A small-molecule ligand and the protein it binds are described below.
Small molecule (SMILES): O=C(COc1ccccc1P(=O)(O)O)NCCc1ccccc1

Sequence of chain 2.C:
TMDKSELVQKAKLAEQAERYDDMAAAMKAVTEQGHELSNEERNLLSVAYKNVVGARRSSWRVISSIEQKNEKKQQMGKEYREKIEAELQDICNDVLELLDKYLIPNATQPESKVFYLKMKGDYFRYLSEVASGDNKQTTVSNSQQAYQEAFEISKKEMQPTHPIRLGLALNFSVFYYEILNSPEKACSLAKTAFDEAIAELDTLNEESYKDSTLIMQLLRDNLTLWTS

Sequence of chain 2.D:
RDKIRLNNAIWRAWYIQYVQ

Binding-site contacts:
Ligand atom O01 contacts residue ARG57 of chain 2.C at 3.2 Å (salt-bridge).
Ligand atom O04 contacts residue ARG12 of chain 2.D at 3.0 Å (salt-bridge).
Ligand atom P02 contacts residue LYS50 of chain 2.C at 3.7 Å.
Ligand atom P02 contacts residue ARG128 of chain 2.C at 3.7 Å.
Ligand atom C23 contacts residue TYR129 of chain 2.C at 3.5 Å (hydrophobic).
Ligand atom C12 contacts residue LYS50 of chain 2.C at 3.9 Å.
Ligand atom C23 contacts residue LYS50 of chain 2.C at 3.6 Å.
Ligand atom O03 contacts residue ARG128 of chain 2.C at 2.9 Å (salt-bridge).
Ligand atom C23 contacts residue ARG57 of chain 2.C at 2.9 Å.
Ligand atom O19 contacts residue ASN8 of chain 2.D at 3.9 Å.
Ligand atom C17 contacts residue ILE4 of chain 2.D at 4.0 Å (hydrophobic).
Ligand atom O03 contacts residue LYS50 of chain 2.C at 2.6 Å (salt-bridge).
Ligand atom C11 contacts residue ASN8 of chain 2.D at 3.3 Å.
Ligand atom O03 contacts residue TYR129 of chain 2.C at 2.7 Å (h-bond).
Ligand atom P02 contacts residue ARG12 of chain 2.D at 3.9 Å.
Ligand atom O01 contacts residue ARG12 of chain 2.D at 2.9 Å (salt-bridge).
Ligand atom O07 contacts residue ARG12 of chain 2.D at 3.6 Å.
Ligand atom C05 contacts residue ARG57 of chain 2.C at 3.0 Å.
Ligand atom C22 contacts residue LYS50 of chain 2.C at 3.8 Å.
Ligand atom P02 contacts residue TYR129 of chain 2.C at 3.8 Å.
Ligand atom C22 contacts residue ARG57 of chain 2.C at 3.4 Å.
Ligand atom C09 contacts residue ASN8 of chain 2.D at 3.3 Å.
Ligand atom O01 contacts residue TYR129 of chain 2.C at 4.0 Å.
Ligand atom C13 contacts residue LEU173 of chain 2.C at 3.9 Å (hydrophobic).
Ligand atom C08 contacts residue ARG12 of chain 2.D at 3.0 Å.
Ligand atom O04 contacts residue LYS50 of chain 2.C at 4.0 Å.
Ligand atom N10 contacts residue ASN8 of chain 2.D at 3.3 Å (h-bond).
Ligand atom C20 contacts residue TRP11 of chain 2.D at 3.7 Å (hydrophobic).
Ligand atom C21 contacts residue GLY54 of chain 2.C at 4.1 Å.
Ligand atom O01 contacts residue ARG128 of chain 2.C at 2.7 Å (salt-bridge).
Ligand atom C06 contacts residue TRP11 of chain 2.D at 3.9 Å (hydrophobic).
Ligand atom C06 contacts residue ARG57 of chain 2.C at 3.5 Å.
Ligand atom C21 contacts residue ARG57 of chain 2.C at 3.9 Å.
Ligand atom O07 contacts residue TRP11 of chain 2.D at 3.1 Å.
Ligand atom C14 contacts residue LEU173 of chain 2.C at 3.5 Å (hydrophobic).
Ligand atom C12 contacts residue LEU173 of chain 2.C at 3.9 Å (hydrophobic).
Ligand atom C20 contacts residue ARG57 of chain 2.C at 4.0 Å.
Ligand atom C08 contacts residue ASN8 of chain 2.D at 3.3 Å.
Ligand atom P02 contacts residue ARG57 of chain 2.C at 3.6 Å.
Ligand atom C15 contacts residue ILE218 of chain 2.C at 3.8 Å (hydrophobic).